Sequence of chain 2.A:
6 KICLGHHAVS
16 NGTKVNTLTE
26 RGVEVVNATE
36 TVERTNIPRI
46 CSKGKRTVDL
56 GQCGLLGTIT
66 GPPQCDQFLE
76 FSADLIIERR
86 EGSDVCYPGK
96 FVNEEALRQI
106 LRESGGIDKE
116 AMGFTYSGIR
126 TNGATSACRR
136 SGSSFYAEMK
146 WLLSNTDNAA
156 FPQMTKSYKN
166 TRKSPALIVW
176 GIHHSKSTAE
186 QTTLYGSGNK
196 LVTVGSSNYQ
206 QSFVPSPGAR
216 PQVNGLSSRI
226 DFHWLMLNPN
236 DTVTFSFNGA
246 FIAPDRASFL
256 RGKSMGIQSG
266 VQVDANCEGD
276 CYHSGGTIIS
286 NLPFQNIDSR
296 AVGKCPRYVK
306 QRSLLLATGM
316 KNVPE

Binding-site contacts:
Ligand atom C8 contacts residue ASN235 of chain 2.A at 4.4 Å.
Ligand atom C7 contacts residue ASN235 of chain 2.A at 3.3 Å.
Ligand atom N2 contacts residue ASN235 of chain 2.A at 3.0 Å (h-bond).
Ligand atom C3 contacts residue ASN235 of chain 2.A at 3.9 Å.
Ligand atom O7 contacts residue ASN235 of chain 2.A at 3.2 Å (h-bond).
Ligand atom C4 contacts residue ASN235 of chain 2.A at 4.3 Å.
Ligand atom C5 contacts residue ASN235 of chain 2.A at 3.8 Å.
Ligand atom C2 contacts residue ASN235 of chain 2.A at 2.5 Å.
Ligand atom C1 contacts residue ASN235 of chain 2.A at 1.5 Å.
Ligand atom O5 contacts residue ASN235 of chain 2.A at 2.4 Å (h-bond).

A small-molecule ligand and the protein it binds are described below.
Small molecule (SMILES): CC(=O)N[C@@H]1[C@@H](O)[C@H](O)[C@@H](CO)O[C@H]1O